This small molecule binds to this protein.
Small molecule (SMILES): CN1C(=O)[C@](O)(C#Cc2cccc(-n3nc(C(N)=O)c4cccnc43)c2)[C@H]2C[C@H]21

Binding-site contacts:
Ligand atom C13 contacts residue VAL90 of chain 1.B at 3.4 Å (hydrophobic).
Ligand atom C2 contacts residue ILE143 of chain 1.B at 3.6 Å (hydrophobic).
Ligand atom C12 contacts residue VAL90 of chain 1.B at 3.6 Å (hydrophobic).
Ligand atom C4 contacts residue MET145 of chain 1.B at 3.7 Å (hydrophobic).
Ligand atom C8 contacts residue ASP210 of chain 1.B at 3.5 Å.
Ligand atom C25 contacts residue SER152 of chain 1.B at 3.7 Å.
Ligand atom O21 contacts residue LEU148 of chain 1.B at 3.4 Å (h-bond).
Ligand atom C9 contacts residue ASP210 of chain 1.B at 3.5 Å.
Ligand atom N17 contacts residue LEU198 of chain 1.B at 3.5 Å.
Ligand atom C27 contacts residue LEU198 of chain 1.B at 3.8 Å (hydrophobic).
Ligand atom N17 contacts residue VAL90 of chain 1.B at 3.6 Å.
Ligand atom C31 contacts residue MET145 of chain 1.B at 3.7 Å (hydrophobic).
Ligand atom C15 contacts residue VAL90 of chain 1.B at 3.8 Å (hydrophobic).
Ligand atom O7 contacts residue PHE211 of chain 1.B at 3.2 Å (h-bond).
Ligand atom N30 contacts residue MET145 of chain 1.B at 3.8 Å.
Ligand atom C15 contacts residue ASP210 of chain 1.B at 3.7 Å.
Ligand atom O7 contacts residue GLU116 of chain 1.B at 3.1 Å (salt-bridge).
Ligand atom C3 contacts residue ILE143 of chain 1.B at 3.4 Å (hydrophobic).
Ligand atom C22 contacts residue LEU198 of chain 1.B at 3.6 Å (hydrophobic).
Ligand atom O7 contacts residue ASP210 of chain 1.B at 3.8 Å.
Ligand atom C19 contacts residue LEU198 of chain 1.B at 3.7 Å (hydrophobic).
Ligand atom O29 contacts residue PHE211 of chain 1.B at 3.5 Å.
Ligand atom C9 contacts residue MET145 of chain 1.B at 3.7 Å (hydrophobic).
Ligand atom O21 contacts residue ARG84 of chain 1.B at 3.3 Å (salt-bridge).
Ligand atom C8 contacts residue MET145 of chain 1.B at 3.6 Å (hydrophobic).
Ligand atom N20 contacts residue GLU146 of chain 1.B at 3.2 Å (salt-bridge).
Ligand atom O29 contacts residue CYS209 of chain 1.B at 3.5 Å.
Ligand atom N20 contacts residue LEU198 of chain 1.B at 3.6 Å.
Ligand atom C23 contacts residue LEU198 of chain 1.B at 3.6 Å (hydrophobic).
Ligand atom O21 contacts residue LEU147 of chain 1.B at 3.5 Å.
Ligand atom C26 contacts residue SER152 of chain 1.B at 3.8 Å.
Ligand atom C31 contacts residue VAL129 of chain 1.B at 3.4 Å (hydrophobic).
Ligand atom O29 contacts residue ASP210 of chain 1.B at 3.4 Å (salt-bridge).
Ligand atom C27 contacts residue ARG84 of chain 1.B at 3.9 Å.
Ligand atom C18 contacts residue LEU198 of chain 1.B at 3.4 Å (hydrophobic).
Ligand atom C2 contacts residue MET145 of chain 1.B at 3.8 Å (hydrophobic).
Ligand atom C31 contacts residue PRO130 of chain 1.B at 3.5 Å (hydrophobic).
Ligand atom C31 contacts residue LEU131 of chain 1.B at 3.8 Å (hydrophobic).
Ligand atom C11 contacts residue VAL90 of chain 1.B at 3.8 Å (hydrophobic).
Ligand atom C14 contacts residue VAL90 of chain 1.B at 3.5 Å (hydrophobic).

Sequence of chain 1.B:
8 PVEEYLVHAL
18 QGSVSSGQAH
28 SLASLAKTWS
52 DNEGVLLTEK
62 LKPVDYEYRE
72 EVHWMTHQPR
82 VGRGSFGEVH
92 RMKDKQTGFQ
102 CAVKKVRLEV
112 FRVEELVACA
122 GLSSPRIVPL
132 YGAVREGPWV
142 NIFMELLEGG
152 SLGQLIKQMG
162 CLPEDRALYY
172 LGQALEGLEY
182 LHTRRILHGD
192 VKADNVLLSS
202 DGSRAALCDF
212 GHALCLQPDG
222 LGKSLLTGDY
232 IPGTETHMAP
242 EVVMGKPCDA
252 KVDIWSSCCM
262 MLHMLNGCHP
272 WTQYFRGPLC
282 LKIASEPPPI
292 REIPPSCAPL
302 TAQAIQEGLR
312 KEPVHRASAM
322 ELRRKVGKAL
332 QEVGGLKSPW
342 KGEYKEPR